The protein below binds the small molecule below.
Small molecule (SMILES): CC(=O)N[C@H]1[C@H](O[C@H]2[C@H](O)[C@@H](NC(C)=O)CO[C@@H]2CO)O[C@H](CO)[C@@H](O[C@@H]2O[C@H](CO)[C@@H](O)[C@H](O)[C@@H]2O)[C@@H]1O

Sequence of chain 1.C:
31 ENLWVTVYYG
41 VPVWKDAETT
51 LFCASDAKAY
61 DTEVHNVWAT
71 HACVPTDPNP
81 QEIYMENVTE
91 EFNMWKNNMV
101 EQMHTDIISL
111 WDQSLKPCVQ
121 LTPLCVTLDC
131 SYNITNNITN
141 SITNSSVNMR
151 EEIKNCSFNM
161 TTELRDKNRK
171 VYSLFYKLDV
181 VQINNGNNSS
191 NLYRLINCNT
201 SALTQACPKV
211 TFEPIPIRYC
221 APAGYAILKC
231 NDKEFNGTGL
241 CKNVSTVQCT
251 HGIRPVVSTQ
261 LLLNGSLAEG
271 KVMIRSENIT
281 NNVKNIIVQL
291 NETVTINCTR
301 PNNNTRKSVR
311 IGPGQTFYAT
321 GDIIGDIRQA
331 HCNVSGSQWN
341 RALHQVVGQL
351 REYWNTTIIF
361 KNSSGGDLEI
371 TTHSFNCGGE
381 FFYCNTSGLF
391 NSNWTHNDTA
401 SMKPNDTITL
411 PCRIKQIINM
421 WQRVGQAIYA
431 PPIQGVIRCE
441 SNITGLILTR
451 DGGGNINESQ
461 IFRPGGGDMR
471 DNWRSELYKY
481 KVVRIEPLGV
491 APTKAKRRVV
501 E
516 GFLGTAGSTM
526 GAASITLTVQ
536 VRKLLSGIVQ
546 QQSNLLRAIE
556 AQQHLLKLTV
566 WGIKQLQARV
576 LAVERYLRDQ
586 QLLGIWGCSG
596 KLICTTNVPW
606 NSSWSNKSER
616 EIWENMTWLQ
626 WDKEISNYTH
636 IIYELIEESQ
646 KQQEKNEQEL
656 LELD

Binding-site contacts:
Ligand atom C5 contacts residue THR295 of chain 1.C at 4.4 Å.
Ligand atom C7 contacts residue ASN297 of chain 1.C at 3.2 Å.
Ligand atom N2 contacts residue ASN297 of chain 1.C at 2.9 Å (h-bond).
Ligand atom C1 contacts residue THR295 of chain 1.C at 3.7 Å.
Ligand atom C4 contacts residue ASN297 of chain 1.C at 4.2 Å.
Ligand atom C8 contacts residue VAL334 of chain 1.C at 3.4 Å (hydrophobic).
Ligand atom O7 contacts residue ASN333 of chain 1.C at 3.6 Å.
Ligand atom O5 contacts residue ASN297 of chain 1.C at 2.4 Å (h-bond).
Ligand atom C1 contacts residue ARG438 of chain 1.C at 3.9 Å.
Ligand atom O7 contacts residue ASN297 of chain 1.C at 3.0 Å (h-bond).
Ligand atom C8 contacts residue ASN333 of chain 1.C at 3.9 Å.
Ligand atom C3 contacts residue THR295 of chain 1.C at 3.7 Å.
Ligand atom C8 contacts residue ASN297 of chain 1.C at 4.4 Å.
Ligand atom O5 contacts residue ARG438 of chain 1.C at 3.4 Å (salt-bridge).
Ligand atom N2 contacts residue THR295 of chain 1.C at 3.6 Å.
Ligand atom C2 contacts residue ARG438 of chain 1.C at 4.4 Å.
Ligand atom C8 contacts residue SER335 of chain 1.C at 3.4 Å.
Ligand atom C7 contacts residue ASN333 of chain 1.C at 4.1 Å.
Ligand atom O6 contacts residue GLU440 of chain 1.C at 3.5 Å (salt-bridge).
Ligand atom C3 contacts residue ASN297 of chain 1.C at 3.8 Å.
Ligand atom C2 contacts residue ASN297 of chain 1.C at 2.5 Å.
Ligand atom C5 contacts residue ASN297 of chain 1.C at 3.7 Å.
Ligand atom C1 contacts residue ASN297 of chain 1.C at 1.4 Å.
Ligand atom C2 contacts residue THR295 of chain 1.C at 3.9 Å.
Ligand atom O5 contacts residue GLU440 of chain 1.C at 4.4 Å.